Sequence of chain 1.E:
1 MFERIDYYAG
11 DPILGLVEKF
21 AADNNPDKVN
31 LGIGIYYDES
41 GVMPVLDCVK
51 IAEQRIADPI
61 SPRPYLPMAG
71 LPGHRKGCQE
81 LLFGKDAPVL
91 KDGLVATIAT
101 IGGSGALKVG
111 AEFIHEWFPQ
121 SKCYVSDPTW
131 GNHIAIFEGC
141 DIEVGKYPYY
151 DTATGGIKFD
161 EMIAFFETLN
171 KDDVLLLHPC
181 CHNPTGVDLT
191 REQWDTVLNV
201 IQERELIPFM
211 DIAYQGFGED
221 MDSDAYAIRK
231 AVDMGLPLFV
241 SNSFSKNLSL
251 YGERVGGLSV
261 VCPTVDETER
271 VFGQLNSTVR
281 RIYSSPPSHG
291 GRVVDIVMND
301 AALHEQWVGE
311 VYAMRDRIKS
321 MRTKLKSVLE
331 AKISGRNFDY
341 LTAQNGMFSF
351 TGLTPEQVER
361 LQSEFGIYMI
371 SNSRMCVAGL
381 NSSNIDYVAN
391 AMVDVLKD

Binding-site contacts:
Ligand atom O2 contacts residue GLU143 of chain 1.E at 3.6 Å.
Ligand atom O3 contacts residue ILE142 of chain 1.E at 3.0 Å (h-bond).
Ligand atom C3 contacts residue ASP141 of chain 1.E at 4.3 Å.
Ligand atom C3 contacts residue GLU138 of chain 1.E at 3.8 Å.
Ligand atom O4 contacts residue ASP141 of chain 1.E at 3.7 Å.
Ligand atom C1 contacts residue ASP141 of chain 1.E at 4.0 Å.
Ligand atom C2 contacts residue ILE142 of chain 1.E at 3.9 Å (hydrophobic).
Ligand atom C1 contacts residue ILE142 of chain 1.E at 4.2 Å (hydrophobic).
Ligand atom O3 contacts residue GLU138 of chain 1.E at 3.5 Å.
Ligand atom O1 contacts residue ASP141 of chain 1.E at 3.2 Å (salt-bridge).
Ligand atom C3 contacts residue ILE142 of chain 1.E at 3.7 Å (hydrophobic).
Ligand atom O1 contacts residue ILE142 of chain 1.E at 4.2 Å.
Ligand atom C4 contacts residue GLU138 of chain 1.E at 3.6 Å.
Ligand atom O5 contacts residue GLU138 of chain 1.E at 3.9 Å.
Ligand atom C1 contacts residue GLU143 of chain 1.E at 4.0 Å.
Ligand atom C2 contacts residue ASP141 of chain 1.E at 3.2 Å.
Ligand atom C2 contacts residue GLU138 of chain 1.E at 4.2 Å.
Ligand atom O3 contacts residue GLU143 of chain 1.E at 4.3 Å.
Ligand atom O1 contacts residue GLU143 of chain 1.E at 3.9 Å.
Ligand atom C4 contacts residue ASP141 of chain 1.E at 4.5 Å.
Ligand atom O4 contacts residue GLU138 of chain 1.E at 3.4 Å (salt-bridge).

This protein binds this small molecule.
Small molecule (SMILES): O=C([O-])CC(=O)C(=O)O